The small molecule below binds the protein below.
Small molecule (SMILES): CC(=O)N[C@@H]1[C@@H](O)[C@H](O)[C@@H](CO)O[C@H]1O

Binding-site contacts:
Ligand atom C6 contacts residue TYR299 of chain 1.H at 4.5 Å (hydrophobic).
Ligand atom C1 contacts residue ASN298 of chain 1.H at 3.2 Å.
Ligand atom O7 contacts residue ASN298 of chain 1.H at 3.5 Å (h-bond).
Ligand atom C5 contacts residue ASN235 of chain 1.H at 3.4 Å.
Ligand atom O5 contacts residue ASN235 of chain 1.H at 2.8 Å (h-bond).
Ligand atom C2 contacts residue ASN235 of chain 1.H at 4.2 Å.
Ligand atom C3 contacts residue ASN235 of chain 1.H at 4.5 Å.
Ligand atom O6 contacts residue SER177 of chain 1.H at 4.0 Å.
Ligand atom O7 contacts residue THR100 of chain 1.H at 3.8 Å.
Ligand atom C1 contacts residue ASN235 of chain 1.H at 3.9 Å.
Ligand atom C6 contacts residue ASN235 of chain 1.H at 3.3 Å.
Ligand atom O5 contacts residue ASN298 of chain 1.H at 4.1 Å.
Ligand atom C5 contacts residue ASN298 of chain 1.H at 4.2 Å.
Ligand atom C4 contacts residue ASN235 of chain 1.H at 3.7 Å.
Ligand atom C7 contacts residue ASN298 of chain 1.H at 4.4 Å.
Ligand atom N2 contacts residue ASN298 of chain 1.H at 3.4 Å (h-bond).
Ligand atom O6 contacts residue ASN235 of chain 1.H at 3.9 Å.
Ligand atom C4 contacts residue NAG1 of chain 1.JA at 4.3 Å.
Ligand atom C2 contacts residue ASN298 of chain 1.H at 3.7 Å.
Ligand atom C3 contacts residue ASN298 of chain 1.H at 3.9 Å.
Ligand atom O4 contacts residue NAG1 of chain 1.JA at 3.1 Å (h-bond).
Ligand atom C1 contacts residue ASN180 of chain 1.H at 3.8 Å.
Ligand atom O3 contacts residue ASN235 of chain 1.H at 4.4 Å.
Ligand atom O6 contacts residue TYR299 of chain 1.H at 3.4 Å.

Sequence of chain 1.H:
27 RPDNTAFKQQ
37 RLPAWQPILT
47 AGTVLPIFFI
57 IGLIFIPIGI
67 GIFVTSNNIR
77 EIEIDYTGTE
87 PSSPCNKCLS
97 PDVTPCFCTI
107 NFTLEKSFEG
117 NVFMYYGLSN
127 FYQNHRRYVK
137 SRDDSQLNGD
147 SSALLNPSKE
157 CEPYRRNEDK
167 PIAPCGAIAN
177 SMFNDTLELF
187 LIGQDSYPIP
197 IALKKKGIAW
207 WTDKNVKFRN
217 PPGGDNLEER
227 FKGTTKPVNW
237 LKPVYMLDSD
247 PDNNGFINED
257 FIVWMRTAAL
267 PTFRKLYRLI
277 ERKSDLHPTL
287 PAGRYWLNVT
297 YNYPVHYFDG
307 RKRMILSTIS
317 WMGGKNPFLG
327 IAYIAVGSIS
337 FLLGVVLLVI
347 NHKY